The small molecule below binds the protein below.
Small molecule (SMILES): CC(=O)N[C@]1(CC(C)C)CCN([C@@H](CCc2ccccc2)C(=O)N[C@@H](Cc2cc(F)cc(F)c2)[C@H](O)[C@H]2Cc3ccccc3CN2)C1=O

Binding-site contacts:
Ligand atom C32 contacts residue ASP94 of chain 1.D at 3.5 Å.
Ligand atom C29 contacts residue GLY75 of chain 1.D at 3.3 Å.
Ligand atom O43 contacts residue THR293 of chain 1.D at 3.1 Å.
Ligand atom O43 contacts residue THR294 of chain 1.D at 2.9 Å (h-bond).
Ligand atom F47 contacts residue LEU92 of chain 1.D at 3.1 Å.
Ligand atom N41 contacts residue THR294 of chain 1.D at 2.6 Å (h-bond).
Ligand atom C29 contacts residue GLN74 of chain 1.D at 3.6 Å.
Ligand atom C11 contacts residue TYR133 of chain 1.D at 3.4 Å (hydrophobic).
Ligand atom C22 contacts residue THR134 of chain 1.D at 3.6 Å.
Ligand atom C4 contacts residue ARG297 of chain 1.D at 3.4 Å.
Ligand atom O46 contacts residue TYR133 of chain 1.D at 3.6 Å.
Ligand atom C13 contacts residue THR134 of chain 1.D at 3.5 Å.
Ligand atom C3 contacts residue TYR260 of chain 1.D at 3.1 Å (hydrophobic).
Ligand atom C33 contacts residue GLY292 of chain 1.D at 3.6 Å.
Ligand atom C23 contacts residue ASP290 of chain 1.D at 3.2 Å.
Ligand atom O44 contacts residue THR294 of chain 1.D at 2.9 Å (h-bond).
Ligand atom O46 contacts residue ASP94 of chain 1.D at 2.8 Å (salt-bridge).
Ligand atom C6 contacts residue THR134 of chain 1.D at 3.3 Å.
Ligand atom N39 contacts residue ASP290 of chain 1.D at 3.1 Å (salt-bridge).
Ligand atom C34 contacts residue ARG297 of chain 1.D at 3.5 Å.
Ligand atom C10 contacts residue LEU92 of chain 1.D at 3.5 Å (hydrophobic).
Ligand atom C12 contacts residue PHE170 of chain 1.D at 3.5 Å (hydrophobic).
Ligand atom F48 contacts residue GLN135 of chain 1.D at 2.9 Å.
Ligand atom N39 contacts residue GLY96 of chain 1.D at 2.5 Å (h-bond).
Ligand atom C37 contacts residue THR294 of chain 1.D at 3.6 Å.
Ligand atom O46 contacts residue GLY96 of chain 1.D at 3.1 Å (h-bond).
Ligand atom F47 contacts residue TRP177 of chain 1.D at 3.2 Å.
Ligand atom C20 contacts residue THR294 of chain 1.D at 3.1 Å.
Ligand atom C32 contacts residue GLY292 of chain 1.D at 3.4 Å.
Ligand atom C8 contacts residue ARG297 of chain 1.D at 3.4 Å.
Ligand atom O45 contacts residue THR134 of chain 1.D at 3.0 Å (h-bond).
Ligand atom C26 contacts residue ASP290 of chain 1.D at 3.5 Å.
Ligand atom C30 contacts residue ILE172 of chain 1.D at 3.0 Å (hydrophobic).
Ligand atom C17 contacts residue LEU92 of chain 1.D at 3.6 Å (hydrophobic).
Ligand atom C38 contacts residue GLY292 of chain 1.D at 3.6 Å.
Ligand atom C7 contacts residue TYR260 of chain 1.D at 3.0 Å (hydrophobic).
Ligand atom C9 contacts residue GLN135 of chain 1.D at 3.5 Å.
Ligand atom C23 contacts residue GLY96 of chain 1.D at 3.3 Å.
Ligand atom C30 contacts residue GLN74 of chain 1.D at 3.4 Å.
Ligand atom N42 contacts residue GLY292 of chain 1.D at 3.0 Å (h-bond).

Sequence of chain 1.D:
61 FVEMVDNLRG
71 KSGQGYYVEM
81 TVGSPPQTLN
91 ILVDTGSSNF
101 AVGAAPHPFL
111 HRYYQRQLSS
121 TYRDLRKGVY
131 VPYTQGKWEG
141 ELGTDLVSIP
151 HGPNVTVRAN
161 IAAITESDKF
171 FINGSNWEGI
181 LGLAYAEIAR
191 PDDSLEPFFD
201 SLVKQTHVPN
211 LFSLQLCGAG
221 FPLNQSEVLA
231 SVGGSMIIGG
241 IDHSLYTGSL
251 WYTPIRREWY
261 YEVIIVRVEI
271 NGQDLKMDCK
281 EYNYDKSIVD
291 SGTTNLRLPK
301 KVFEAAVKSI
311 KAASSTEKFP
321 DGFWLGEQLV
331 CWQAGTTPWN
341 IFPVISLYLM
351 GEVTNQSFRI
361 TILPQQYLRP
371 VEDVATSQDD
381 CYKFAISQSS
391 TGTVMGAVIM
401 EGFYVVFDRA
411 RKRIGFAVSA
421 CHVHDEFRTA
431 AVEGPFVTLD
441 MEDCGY